The protein below binds the small molecule below.
Small molecule (SMILES): OC[C@H]1O[C@@H](O)[C@H](O)[C@@H](O)[C@@H]1O

Binding-site contacts:
Ligand atom O5 contacts residue NDP1 of chain 1.N at 4.0 Å.
Ligand atom C5 contacts residue NDP1 of chain 1.N at 4.1 Å.
Ligand atom C4 contacts residue PHE163 of chain 1.C at 4.4 Å (hydrophobic).
Ligand atom O2 contacts residue NDP1 of chain 1.N at 3.4 Å.
Ligand atom O6 contacts residue ASN248 of chain 1.C at 4.2 Å.
Ligand atom C3 contacts residue ASP185 of chain 1.C at 3.7 Å.
Ligand atom O1 contacts residue LYS104 of chain 1.C at 2.5 Å (salt-bridge).
Ligand atom C1 contacts residue ASP185 of chain 1.C at 4.3 Å.
Ligand atom C1 contacts residue NDP1 of chain 1.N at 3.2 Å.
Ligand atom C1 contacts residue LYS104 of chain 1.C at 3.6 Å.
Ligand atom C2 contacts residue ASP185 of chain 1.C at 3.4 Å.
Ligand atom O1 contacts residue TYR189 of chain 1.C at 2.5 Å (h-bond).
Ligand atom C2 contacts residue ARG172 of chain 1.C at 4.2 Å.
Ligand atom O4 contacts residue PHE163 of chain 1.C at 4.4 Å.
Ligand atom O6 contacts residue ARG132 of chain 1.C at 4.4 Å.
Ligand atom O5 contacts residue TYR189 of chain 1.C at 3.4 Å (h-bond).
Ligand atom O2 contacts residue ASP185 of chain 1.C at 2.7 Å (salt-bridge).
Ligand atom C1 contacts residue TYR189 of chain 1.C at 3.5 Å (hydrophobic).
Ligand atom O3 contacts residue ARG172 of chain 1.C at 3.4 Å (salt-bridge).
Ligand atom O3 contacts residue PHE163 of chain 1.C at 3.5 Å.
Ligand atom C2 contacts residue NDP1 of chain 1.N at 4.0 Å.
Ligand atom O2 contacts residue ARG172 of chain 1.C at 3.2 Å (salt-bridge).
Ligand atom C6 contacts residue TYR267 of chain 1.C at 4.2 Å (hydrophobic).
Ligand atom O2 contacts residue LYS104 of chain 1.C at 3.0 Å (salt-bridge).
Ligand atom C5 contacts residue ARG132 of chain 1.C at 4.4 Å.
Ligand atom C2 contacts residue LYS104 of chain 1.C at 3.5 Å.
Ligand atom C3 contacts residue PHE163 of chain 1.C at 4.5 Å (hydrophobic).
Ligand atom O1 contacts residue ASP185 of chain 1.C at 3.8 Å.
Ligand atom O4 contacts residue TYR267 of chain 1.C at 4.4 Å.
Ligand atom O5 contacts residue ARG132 of chain 1.C at 4.0 Å.
Ligand atom C4 contacts residue ASP185 of chain 1.C at 4.5 Å.
Ligand atom O5 contacts residue ILE186 of chain 1.C at 4.3 Å.
Ligand atom O3 contacts residue ASP185 of chain 1.C at 2.8 Å (salt-bridge).
Ligand atom O1 contacts residue NDP1 of chain 1.N at 3.2 Å.
Ligand atom C6 contacts residue ARG132 of chain 1.C at 4.1 Å.
Ligand atom C5 contacts residue TYR267 of chain 1.C at 3.8 Å (hydrophobic).
Ligand atom C3 contacts residue NDP1 of chain 1.N at 4.0 Å.
Ligand atom O6 contacts residue ILE186 of chain 1.C at 3.5 Å.
Ligand atom C3 contacts residue ARG172 of chain 1.C at 3.9 Å.

Sequence of chain 1.C:
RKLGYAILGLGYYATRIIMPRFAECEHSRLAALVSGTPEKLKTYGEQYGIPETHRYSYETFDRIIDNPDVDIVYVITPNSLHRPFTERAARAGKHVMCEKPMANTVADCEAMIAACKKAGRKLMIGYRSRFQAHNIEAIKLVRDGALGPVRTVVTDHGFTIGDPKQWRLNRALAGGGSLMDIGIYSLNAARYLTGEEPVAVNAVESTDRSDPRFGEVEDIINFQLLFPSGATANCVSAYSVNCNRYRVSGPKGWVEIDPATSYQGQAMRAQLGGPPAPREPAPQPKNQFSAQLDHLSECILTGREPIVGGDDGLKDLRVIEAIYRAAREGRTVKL